Sequence of chain 1.B:
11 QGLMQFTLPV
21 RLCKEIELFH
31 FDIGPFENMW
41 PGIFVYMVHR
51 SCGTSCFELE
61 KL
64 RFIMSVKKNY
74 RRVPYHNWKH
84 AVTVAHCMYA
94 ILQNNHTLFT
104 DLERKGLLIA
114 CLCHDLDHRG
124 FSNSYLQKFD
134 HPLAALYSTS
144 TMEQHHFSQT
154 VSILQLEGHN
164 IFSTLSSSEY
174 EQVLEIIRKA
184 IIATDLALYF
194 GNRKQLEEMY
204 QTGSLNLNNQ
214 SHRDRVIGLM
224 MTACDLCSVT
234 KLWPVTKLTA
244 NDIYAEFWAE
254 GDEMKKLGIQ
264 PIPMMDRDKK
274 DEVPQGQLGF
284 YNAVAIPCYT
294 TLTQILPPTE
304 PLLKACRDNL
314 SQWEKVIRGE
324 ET

The small molecule below binds the protein below.
Small molecule (SMILES): O=C(Nc1ccn2nc(-c3ccccc3)nc2c1)c1ccnc(Cl)c1

Binding-site contacts:
Ligand atom C8 contacts residue GLY279 of chain 1.B at 3.5 Å.
Ligand atom N18 contacts residue LEU229 of chain 1.B at 3.5 Å.
Ligand atom N7 contacts residue GLY279 of chain 1.B at 3.4 Å (h-bond).
Ligand atom N9 contacts residue MET267 of chain 1.B at 3.6 Å.
Ligand atom O25 contacts residue GLN280 of chain 1.B at 2.8 Å (h-bond).
Ligand atom C14 contacts residue GLU275 of chain 1.B at 3.4 Å.
Ligand atom CL24 contacts residue SER231 of chain 1.B at 3.7 Å.
Ligand atom N6 contacts residue GLY279 of chain 1.B at 3.6 Å.
Ligand atom C16 contacts residue MET267 of chain 1.B at 3.6 Å (hydrophobic).
Ligand atom C4 contacts residue TYR247 of chain 1.B at 3.6 Å (hydrophobic).
Ligand atom C23 contacts residue PHE283 of chain 1.B at 3.8 Å (hydrophobic).
Ligand atom C14 contacts residue PRO266 of chain 1.B at 3.6 Å (hydrophobic).
Ligand atom N7 contacts residue MET267 of chain 1.B at 3.9 Å.
Ligand atom C21 contacts residue PHE283 of chain 1.B at 3.8 Å (hydrophobic).
Ligand atom C20 contacts residue PHE283 of chain 1.B at 3.8 Å (hydrophobic).
Ligand atom N10 contacts residue PHE283 of chain 1.B at 3.5 Å.
Ligand atom C1 contacts residue MET267 of chain 1.B at 3.7 Å (hydrophobic).
Ligand atom CL24 contacts residue ILE246 of chain 1.B at 3.9 Å.
Ligand atom C12 contacts residue MET267 of chain 1.B at 3.8 Å (hydrophobic).
Ligand atom C12 contacts residue GLY279 of chain 1.B at 3.8 Å.
Ligand atom C8 contacts residue MET267 of chain 1.B at 3.5 Å (hydrophobic).
Ligand atom C3 contacts residue MET267 of chain 1.B at 3.5 Å (hydrophobic).
Ligand atom C19 contacts residue LEU229 of chain 1.B at 3.8 Å (hydrophobic).
Ligand atom C11 contacts residue MET267 of chain 1.B at 3.5 Å (hydrophobic).
Ligand atom C1 contacts residue PHE283 of chain 1.B at 3.6 Å (hydrophobic).
Ligand atom C5 contacts residue MET267 of chain 1.B at 3.5 Å (hydrophobic).
Ligand atom N9 contacts residue TYR247 of chain 1.B at 2.6 Å (h-bond).
Ligand atom C15 contacts residue GLU275 of chain 1.B at 3.5 Å.
Ligand atom C5 contacts residue TYR247 of chain 1.B at 3.4 Å (hydrophobic).
Ligand atom C2 contacts residue PHE283 of chain 1.B at 3.2 Å (hydrophobic).
Ligand atom C8 contacts residue TYR247 of chain 1.B at 3.8 Å (hydrophobic).
Ligand atom C2 contacts residue MET267 of chain 1.B at 3.5 Å (hydrophobic).
Ligand atom C22 contacts residue PHE250 of chain 1.B at 3.9 Å (hydrophobic).
Ligand atom C4 contacts residue GLN280 of chain 1.B at 3.5 Å.
Ligand atom N6 contacts residue MET267 of chain 1.B at 3.5 Å (h-bond).
Ligand atom C11 contacts residue GLY279 of chain 1.B at 3.5 Å.
Ligand atom CL24 contacts residue TYR78 of chain 1.B at 3.8 Å.
Ligand atom C4 contacts residue MET267 of chain 1.B at 3.7 Å (hydrophobic).
Ligand atom C13 contacts residue PRO266 of chain 1.B at 3.4 Å (hydrophobic).
Ligand atom CL24 contacts residue LEU229 of chain 1.B at 3.9 Å.